Binding-site contacts:
Ligand atom C9 contacts residue THR128 of chain 1.A at 3.7 Å.
Ligand atom C8 contacts residue THR128 of chain 1.A at 3.1 Å.
Ligand atom C9 contacts residue SER131 of chain 1.A at 4.1 Å.
Ligand atom C5 contacts residue LEU103 of chain 1.A at 3.5 Å (hydrophobic).
Ligand atom N1 contacts residue GLU132 of chain 1.A at 3.1 Å (salt-bridge).
Ligand atom C3 contacts residue GLU132 of chain 1.A at 3.8 Å.
Ligand atom C5 contacts residue GLU132 of chain 1.A at 3.1 Å.
Ligand atom C11 contacts residue SER131 of chain 1.A at 3.5 Å.
Ligand atom C4 contacts residue GLU132 of chain 1.A at 3.7 Å.
Ligand atom C3 contacts residue ARG106 of chain 1.A at 3.7 Å.
Ligand atom C5 contacts residue ARG106 of chain 1.A at 3.3 Å.
Ligand atom O1 contacts residue GLU132 of chain 1.A at 3.8 Å.
Ligand atom C2 contacts residue LEU103 of chain 1.A at 3.6 Å (hydrophobic).
Ligand atom C1 contacts residue ASP14 of chain 1.A at 3.7 Å.
Ligand atom N2 contacts residue LEU103 of chain 1.A at 3.3 Å.
Ligand atom N1 contacts residue ARG106 of chain 1.A at 3.9 Å.
Ligand atom O2 contacts residue THR128 of chain 1.A at 3.3 Å.
Ligand atom N2 contacts residue GLU132 of chain 1.A at 2.7 Å (salt-bridge).
Ligand atom CL1 contacts residue PHE182 of chain 1.A at 3.5 Å.
Ligand atom C10 contacts residue GLU179 of chain 1.A at 3.3 Å.
Ligand atom CL1 contacts residue ALA178 of chain 1.A at 3.8 Å.
Ligand atom C6 contacts residue THR128 of chain 1.A at 4.1 Å.
Ligand atom CL1 contacts residue GLU179 of chain 1.A at 3.6 Å.
Ligand atom C10 contacts residue SER131 of chain 1.A at 3.1 Å.
Ligand atom C9 contacts residue GLU179 of chain 1.A at 3.7 Å.
Ligand atom C6 contacts residue LEU103 of chain 1.A at 3.9 Å (hydrophobic).
Ligand atom N1 contacts residue LEU103 of chain 1.A at 3.7 Å.
Ligand atom C7 contacts residue ARG106 of chain 1.A at 3.4 Å.
Ligand atom C7 contacts residue THR128 of chain 1.A at 3.6 Å.
Ligand atom O2 contacts residue LEU103 of chain 1.A at 4.1 Å.
Ligand atom C11 contacts residue GLU132 of chain 1.A at 3.4 Å.
Ligand atom CL1 contacts residue TYR127 of chain 1.A at 3.6 Å.
Ligand atom O2 contacts residue GLU132 of chain 1.A at 3.9 Å.
Ligand atom C11 contacts residue GLU179 of chain 1.A at 3.6 Å.
Ligand atom C8 contacts residue CYS102 of chain 1.A at 3.9 Å (hydrophobic).
Ligand atom C1 contacts residue EDO1 of chain 1.H at 3.6 Å.
Ligand atom C8 contacts residue ARG106 of chain 1.A at 4.0 Å.
Ligand atom C6 contacts residue GLU132 of chain 1.A at 3.5 Å.
Ligand atom CL1 contacts residue THR128 of chain 1.A at 3.7 Å.
Ligand atom O2 contacts residue ARG106 of chain 1.A at 2.3 Å (salt-bridge).

This small molecule binds to this protein.
Small molecule (SMILES): CC[C@H](CO)NC(=O)Nc1ccc(Cl)cc1

Sequence of chain 1.A:
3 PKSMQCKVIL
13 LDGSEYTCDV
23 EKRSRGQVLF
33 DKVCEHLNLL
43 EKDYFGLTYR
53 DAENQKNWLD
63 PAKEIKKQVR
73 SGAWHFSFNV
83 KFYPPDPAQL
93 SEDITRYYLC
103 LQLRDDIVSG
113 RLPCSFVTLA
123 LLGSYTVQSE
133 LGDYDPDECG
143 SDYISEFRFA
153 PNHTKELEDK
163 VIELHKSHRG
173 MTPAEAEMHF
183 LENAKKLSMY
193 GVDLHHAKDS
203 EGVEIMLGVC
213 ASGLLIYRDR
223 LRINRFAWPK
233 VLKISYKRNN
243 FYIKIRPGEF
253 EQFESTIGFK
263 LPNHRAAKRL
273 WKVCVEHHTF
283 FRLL